Sequence of chain 1.B:
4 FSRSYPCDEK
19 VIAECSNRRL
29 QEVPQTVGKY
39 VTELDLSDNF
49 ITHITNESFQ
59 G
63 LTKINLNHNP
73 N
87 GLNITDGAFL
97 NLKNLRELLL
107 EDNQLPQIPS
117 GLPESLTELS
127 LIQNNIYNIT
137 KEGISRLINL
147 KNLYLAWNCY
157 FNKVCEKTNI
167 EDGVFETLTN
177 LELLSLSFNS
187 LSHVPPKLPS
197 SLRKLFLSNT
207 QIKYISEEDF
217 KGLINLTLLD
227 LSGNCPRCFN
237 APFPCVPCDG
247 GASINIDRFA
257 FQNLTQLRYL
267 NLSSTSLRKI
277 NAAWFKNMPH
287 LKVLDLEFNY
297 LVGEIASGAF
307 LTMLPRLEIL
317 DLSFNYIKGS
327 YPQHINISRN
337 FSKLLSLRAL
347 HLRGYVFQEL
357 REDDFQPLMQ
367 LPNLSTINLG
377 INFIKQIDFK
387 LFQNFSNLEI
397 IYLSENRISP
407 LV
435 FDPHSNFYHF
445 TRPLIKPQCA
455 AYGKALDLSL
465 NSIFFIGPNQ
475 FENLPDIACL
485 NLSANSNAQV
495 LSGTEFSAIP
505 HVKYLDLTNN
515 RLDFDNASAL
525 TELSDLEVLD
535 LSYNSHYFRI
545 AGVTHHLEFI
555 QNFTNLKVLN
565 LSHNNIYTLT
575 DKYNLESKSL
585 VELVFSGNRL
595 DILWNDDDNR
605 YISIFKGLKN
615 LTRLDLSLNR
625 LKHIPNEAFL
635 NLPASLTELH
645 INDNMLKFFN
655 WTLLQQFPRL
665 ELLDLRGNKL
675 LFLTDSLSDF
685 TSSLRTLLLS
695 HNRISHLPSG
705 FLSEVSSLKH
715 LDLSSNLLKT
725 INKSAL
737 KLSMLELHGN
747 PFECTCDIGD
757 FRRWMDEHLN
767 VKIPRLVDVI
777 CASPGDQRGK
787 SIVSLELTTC

A protein and the small-molecule ligand that binds it are described below.
Small molecule (SMILES): CC(=O)N[C@@H]1[C@@H](O)[C@H](O)[C@@H](CO)O[C@H]1O

Binding-site contacts:
Ligand atom C7 contacts residue ASN520 of chain 1.B at 3.7 Å.
Ligand atom C3 contacts residue ASN520 of chain 1.B at 3.7 Å.
Ligand atom O5 contacts residue SER496 of chain 1.B at 3.4 Å.
Ligand atom O5 contacts residue ASN520 of chain 1.B at 2.3 Å (h-bond).
Ligand atom C1 contacts residue SER496 of chain 1.B at 4.3 Å.
Ligand atom C4 contacts residue ASN520 of chain 1.B at 4.2 Å.
Ligand atom C5 contacts residue SER496 of chain 1.B at 4.2 Å.
Ligand atom C5 contacts residue ASN520 of chain 1.B at 3.6 Å.
Ligand atom O7 contacts residue ASN520 of chain 1.B at 4.2 Å.
Ligand atom O6 contacts residue SER496 of chain 1.B at 3.5 Å.
Ligand atom C2 contacts residue ASN520 of chain 1.B at 2.4 Å.
Ligand atom N2 contacts residue ASN520 of chain 1.B at 2.9 Å (h-bond).
Ligand atom C1 contacts residue ASN520 of chain 1.B at 1.4 Å.
Ligand atom C6 contacts residue SER496 of chain 1.B at 3.8 Å.